The small molecule below binds the protein below.
Small molecule (SMILES): CC(=O)N[C@@H]1[C@@H](O)[C@H](O)[C@@H](CO)O[C@H]1O

Binding-site contacts:
Ligand atom C7 contacts residue MET305 of chain 1.A at 4.2 Å (hydrophobic).
Ligand atom C8 contacts residue MET305 of chain 1.A at 3.4 Å (hydrophobic).
Ligand atom C3 contacts residue ASN304 of chain 1.A at 3.8 Å.
Ligand atom O5 contacts residue ASN304 of chain 1.A at 2.4 Å (h-bond).
Ligand atom O7 contacts residue ASN304 of chain 1.A at 3.3 Å (h-bond).
Ligand atom C2 contacts residue ASN304 of chain 1.A at 2.5 Å.
Ligand atom C8 contacts residue GLU294 of chain 1.A at 4.0 Å.
Ligand atom O7 contacts residue GLU294 of chain 1.A at 3.6 Å.
Ligand atom C1 contacts residue ASN304 of chain 1.A at 1.4 Å.
Ligand atom N2 contacts residue MET305 of chain 1.A at 4.4 Å.
Ligand atom N2 contacts residue ASN304 of chain 1.A at 2.9 Å (h-bond).
Ligand atom C7 contacts residue GLU294 of chain 1.A at 4.0 Å.
Ligand atom C8 contacts residue ASN304 of chain 1.A at 4.4 Å.
Ligand atom C7 contacts residue ASN304 of chain 1.A at 3.3 Å.
Ligand atom C4 contacts residue ASN304 of chain 1.A at 4.2 Å.
Ligand atom C5 contacts residue ASN304 of chain 1.A at 3.7 Å.

Sequence of chain 1.A:
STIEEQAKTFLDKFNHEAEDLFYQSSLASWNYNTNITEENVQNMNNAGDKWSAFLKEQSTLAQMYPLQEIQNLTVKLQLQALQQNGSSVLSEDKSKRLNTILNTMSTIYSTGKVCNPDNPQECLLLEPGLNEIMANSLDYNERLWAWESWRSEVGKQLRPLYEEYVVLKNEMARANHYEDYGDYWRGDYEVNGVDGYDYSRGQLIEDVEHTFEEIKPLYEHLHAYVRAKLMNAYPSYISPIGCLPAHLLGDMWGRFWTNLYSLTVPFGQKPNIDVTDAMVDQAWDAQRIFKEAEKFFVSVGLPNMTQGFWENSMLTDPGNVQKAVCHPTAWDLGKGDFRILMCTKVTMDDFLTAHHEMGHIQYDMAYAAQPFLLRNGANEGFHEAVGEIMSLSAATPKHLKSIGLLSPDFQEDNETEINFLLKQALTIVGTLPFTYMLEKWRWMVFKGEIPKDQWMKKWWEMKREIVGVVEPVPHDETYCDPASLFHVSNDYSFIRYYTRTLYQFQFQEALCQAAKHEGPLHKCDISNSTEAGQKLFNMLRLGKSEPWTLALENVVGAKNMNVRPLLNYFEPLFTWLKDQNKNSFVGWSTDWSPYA